Sequence of chain 1.A:
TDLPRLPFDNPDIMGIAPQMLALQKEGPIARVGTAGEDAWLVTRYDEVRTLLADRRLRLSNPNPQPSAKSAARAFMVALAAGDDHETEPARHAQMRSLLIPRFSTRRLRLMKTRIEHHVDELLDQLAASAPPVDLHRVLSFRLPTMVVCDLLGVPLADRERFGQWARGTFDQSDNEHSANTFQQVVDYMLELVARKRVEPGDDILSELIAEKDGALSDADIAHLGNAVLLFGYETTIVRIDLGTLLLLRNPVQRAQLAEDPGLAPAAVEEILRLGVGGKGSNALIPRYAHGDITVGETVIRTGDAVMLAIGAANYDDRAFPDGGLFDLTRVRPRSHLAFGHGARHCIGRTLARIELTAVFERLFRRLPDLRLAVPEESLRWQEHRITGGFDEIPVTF

Binding-site contacts:
Ligand atom C14 contacts residue PHE235 of chain 1.A at 3.8 Å (hydrophobic).
Ligand atom O5 contacts residue ILE390 of chain 1.A at 4.0 Å.
Ligand atom C13 contacts residue ARG243 of chain 1.A at 4.0 Å.
Ligand atom C9 contacts residue LEU288 of chain 1.A at 4.2 Å (hydrophobic).
Ligand atom O2 contacts residue MET80 of chain 1.A at 4.2 Å.
Ligand atom C7 contacts residue HEM1 of chain 1.C at 3.7 Å.
Ligand atom C10 contacts residue ASN286 of chain 1.A at 3.4 Å.
Ligand atom C6 contacts residue THR239 of chain 1.A at 3.9 Å.
Ligand atom O5 contacts residue THR391 of chain 1.A at 3.4 Å.
Ligand atom O4 contacts residue ASN286 of chain 1.A at 3.4 Å (h-bond).
Ligand atom C9 contacts residue ASN286 of chain 1.A at 4.1 Å.
Ligand atom C11 contacts residue MET80 of chain 1.A at 4.2 Å (hydrophobic).
Ligand atom O3 contacts residue MET80 of chain 1.A at 4.0 Å.
Ligand atom C15 contacts residue HEM1 of chain 1.C at 4.0 Å.
Ligand atom C15 contacts residue PHE235 of chain 1.A at 3.9 Å (hydrophobic).
Ligand atom C11 contacts residue LEU288 of chain 1.A at 3.9 Å (hydrophobic).
Ligand atom O2 contacts residue ARG77 of chain 1.A at 2.9 Å (salt-bridge).
Ligand atom O1 contacts residue HEM1 of chain 1.C at 3.6 Å.
Ligand atom O1 contacts residue ILE289 of chain 1.A at 3.8 Å.
Ligand atom C12 contacts residue ILE390 of chain 1.A at 3.8 Å (hydrophobic).
Ligand atom O3 contacts residue ILE390 of chain 1.A at 3.3 Å.
Ligand atom O2 contacts residue LEU288 of chain 1.A at 3.8 Å.
Ligand atom O2 contacts residue PRO290 of chain 1.A at 3.4 Å.
Ligand atom C3 contacts residue MET80 of chain 1.A at 3.7 Å (hydrophobic).
Ligand atom C13 contacts residue THR239 of chain 1.A at 3.6 Å.
Ligand atom O3 contacts residue ASN286 of chain 1.A at 4.2 Å.
Ligand atom O4 contacts residue ARG243 of chain 1.A at 2.8 Å (salt-bridge).
Ligand atom O5 contacts residue ASN286 of chain 1.A at 3.2 Å.
Ligand atom C11 contacts residue ARG77 of chain 1.A at 3.7 Å.
Ligand atom O1 contacts residue LEU288 of chain 1.A at 4.1 Å.
Ligand atom C10 contacts residue ILE289 of chain 1.A at 3.8 Å (hydrophobic).
Ligand atom O4 contacts residue THR239 of chain 1.A at 3.8 Å.
Ligand atom C13 contacts residue ASN286 of chain 1.A at 3.8 Å.
Ligand atom O3 contacts residue ARG77 of chain 1.A at 3.8 Å.
Ligand atom C1 contacts residue HEM1 of chain 1.C at 3.3 Å.
Ligand atom C8 contacts residue HEM1 of chain 1.C at 3.5 Å.
Ligand atom C12 contacts residue ASN286 of chain 1.A at 3.5 Å.
Ligand atom C10 contacts residue LEU288 of chain 1.A at 3.4 Å (hydrophobic).
Ligand atom O5 contacts residue THR239 of chain 1.A at 3.8 Å.
Ligand atom C6 contacts residue ASN286 of chain 1.A at 4.0 Å.

The small molecule below binds the protein below.
Small molecule (SMILES): CC1(C)C[C@H]2C=C(C(=O)O)[C@@H]3COC(=O)[C@]4(CO4)[C@]23C1